Binding-site contacts:
Ligand atom C5 contacts residue PRO628 of chain 50.A at 2.7 Å (hydrophobic).
Ligand atom C2' contacts residue HIS627 of chain 50.A at 3.2 Å.
Ligand atom C2' contacts residue PRO628 of chain 50.A at 3.6 Å (hydrophobic).
Ligand atom C4 contacts residue PRO412 of chain 50.A at 4.1 Å (hydrophobic).
Ligand atom N7 contacts residue PRO412 of chain 50.A at 4.3 Å.
Ligand atom N3 contacts residue PRO628 of chain 50.A at 3.5 Å (h-bond).
Ligand atom C1' contacts residue HIS627 of chain 50.A at 4.3 Å.
Ligand atom C2 contacts residue GLY636 of chain 50.A at 3.2 Å.
Ligand atom N7 contacts residue ASN606 of chain 50.A at 4.2 Å.
Ligand atom N6 contacts residue PHE635 of chain 50.A at 3.7 Å.
Ligand atom C8 contacts residue SER629 of chain 50.A at 4.2 Å.
Ligand atom N1 contacts residue VAL411 of chain 50.A at 4.3 Å.
Ligand atom C1' contacts residue PRO628 of chain 50.A at 3.9 Å (hydrophobic).
Ligand atom C6 contacts residue PRO628 of chain 50.A at 2.8 Å (hydrophobic).
Ligand atom C3' contacts residue HIS627 of chain 50.A at 4.3 Å.
Ligand atom O3' contacts residue PRO628 of chain 50.A at 4.1 Å.
Ligand atom O2P contacts residue ASP623 of chain 3.A at 3.2 Å (salt-bridge).
Ligand atom C8 contacts residue HIS627 of chain 50.A at 3.5 Å.
Ligand atom N7 contacts residue HIS627 of chain 50.A at 4.1 Å.
Ligand atom C5 contacts residue SER629 of chain 50.A at 3.5 Å.
Ligand atom N9 contacts residue PRO412 of chain 50.A at 4.2 Å.
Ligand atom C8 contacts residue PRO412 of chain 50.A at 4.3 Å (hydrophobic).
Ligand atom P contacts residue HIS625 of chain 3.A at 3.9 Å.
Ligand atom C6 contacts residue PRO412 of chain 50.A at 4.3 Å (hydrophobic).
Ligand atom N6 contacts residue SER629 of chain 50.A at 3.0 Å (h-bond).
Ligand atom N6 contacts residue GLY636 of chain 50.A at 3.2 Å (h-bond).
Ligand atom C6 contacts residue SER629 of chain 50.A at 3.5 Å.
Ligand atom C6 contacts residue GLY636 of chain 50.A at 3.6 Å.
Ligand atom C5 contacts residue PRO412 of chain 50.A at 4.2 Å (hydrophobic).
Ligand atom N9 contacts residue PRO628 of chain 50.A at 3.7 Å.
Ligand atom N6 contacts residue PRO628 of chain 50.A at 3.4 Å (h-bond).
Ligand atom N6 contacts residue GLY634 of chain 50.A at 3.8 Å.
Ligand atom C8 contacts residue PRO628 of chain 50.A at 3.8 Å (hydrophobic).
Ligand atom N1 contacts residue GLY636 of chain 50.A at 2.9 Å (h-bond).
Ligand atom C2 contacts residue PRO628 of chain 50.A at 3.5 Å (hydrophobic).
Ligand atom N7 contacts residue PRO628 of chain 50.A at 3.3 Å (h-bond).
Ligand atom O1P contacts residue HIS625 of chain 3.A at 2.8 Å (h-bond).
Ligand atom N1 contacts residue PRO628 of chain 50.A at 3.2 Å (h-bond).
Ligand atom C4 contacts residue PRO628 of chain 50.A at 3.0 Å (hydrophobic).
Ligand atom N7 contacts residue SER629 of chain 50.A at 3.1 Å (h-bond).

Sequence of chain 50.A:
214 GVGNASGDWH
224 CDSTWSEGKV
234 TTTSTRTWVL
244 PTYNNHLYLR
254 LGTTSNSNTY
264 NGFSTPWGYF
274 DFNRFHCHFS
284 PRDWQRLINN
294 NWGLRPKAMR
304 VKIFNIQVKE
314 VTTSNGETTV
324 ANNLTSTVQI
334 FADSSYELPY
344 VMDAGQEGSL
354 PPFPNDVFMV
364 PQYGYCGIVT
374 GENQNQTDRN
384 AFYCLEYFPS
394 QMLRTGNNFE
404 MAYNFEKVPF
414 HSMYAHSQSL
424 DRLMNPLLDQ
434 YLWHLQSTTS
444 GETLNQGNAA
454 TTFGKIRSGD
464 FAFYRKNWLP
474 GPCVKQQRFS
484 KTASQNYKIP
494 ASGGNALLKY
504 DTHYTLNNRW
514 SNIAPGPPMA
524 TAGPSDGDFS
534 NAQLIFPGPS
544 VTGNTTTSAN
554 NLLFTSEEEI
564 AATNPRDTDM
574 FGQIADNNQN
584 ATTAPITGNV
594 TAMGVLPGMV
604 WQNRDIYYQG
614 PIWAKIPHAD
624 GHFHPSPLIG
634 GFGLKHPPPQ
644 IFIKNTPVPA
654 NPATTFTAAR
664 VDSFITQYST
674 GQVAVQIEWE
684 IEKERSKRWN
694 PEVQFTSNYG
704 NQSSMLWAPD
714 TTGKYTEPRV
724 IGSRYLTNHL

Sequence of chain 3.A:
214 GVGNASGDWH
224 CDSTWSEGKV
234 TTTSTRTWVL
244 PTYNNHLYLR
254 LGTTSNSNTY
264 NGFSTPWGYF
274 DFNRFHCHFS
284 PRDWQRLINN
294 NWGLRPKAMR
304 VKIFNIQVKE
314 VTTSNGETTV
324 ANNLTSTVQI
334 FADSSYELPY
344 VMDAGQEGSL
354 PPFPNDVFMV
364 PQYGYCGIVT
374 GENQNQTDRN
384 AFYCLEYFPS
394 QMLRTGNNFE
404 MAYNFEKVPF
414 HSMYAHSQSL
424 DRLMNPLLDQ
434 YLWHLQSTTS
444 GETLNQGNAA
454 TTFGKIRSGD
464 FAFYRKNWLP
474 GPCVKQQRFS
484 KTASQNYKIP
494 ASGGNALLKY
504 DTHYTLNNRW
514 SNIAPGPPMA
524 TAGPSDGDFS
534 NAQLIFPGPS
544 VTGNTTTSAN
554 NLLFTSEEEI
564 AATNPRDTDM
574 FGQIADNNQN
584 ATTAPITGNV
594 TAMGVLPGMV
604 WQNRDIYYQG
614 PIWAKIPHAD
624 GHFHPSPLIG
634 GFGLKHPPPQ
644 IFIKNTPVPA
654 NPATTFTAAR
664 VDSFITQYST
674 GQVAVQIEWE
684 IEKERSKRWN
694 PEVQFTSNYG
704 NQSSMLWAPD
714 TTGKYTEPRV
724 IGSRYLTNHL

The protein below binds the small molecule below.
Small molecule (SMILES): Nc1ncnc2c1ncn2[C@H]1C[C@H](O)[C@@H](COP(=O)(O)O)O1